Binding-site contacts:
Ligand atom C7 contacts residue MET266 of chain 1.C at 4.0 Å (hydrophobic).
Ligand atom C8 contacts residue ARG248 of chain 1.C at 3.7 Å.
Ligand atom C6 contacts residue MET266 of chain 1.C at 3.8 Å (hydrophobic).
Ligand atom C3 contacts residue TRP251 of chain 1.C at 4.4 Å (hydrophobic).
Ligand atom C6 contacts residue TRP251 of chain 1.C at 3.8 Å (hydrophobic).
Ligand atom C8 contacts residue MET266 of chain 1.C at 3.8 Å (hydrophobic).
Ligand atom C5 contacts residue TRP251 of chain 1.C at 3.9 Å (hydrophobic).
Ligand atom O1 contacts residue TRP251 of chain 1.C at 4.2 Å.
Ligand atom C8 contacts residue TRP251 of chain 1.C at 4.0 Å (hydrophobic).
Ligand atom C4 contacts residue TRP251 of chain 1.C at 3.7 Å (hydrophobic).
Ligand atom C8 contacts residue LEU252 of chain 1.C at 3.9 Å (hydrophobic).

Sequence of chain 1.C:
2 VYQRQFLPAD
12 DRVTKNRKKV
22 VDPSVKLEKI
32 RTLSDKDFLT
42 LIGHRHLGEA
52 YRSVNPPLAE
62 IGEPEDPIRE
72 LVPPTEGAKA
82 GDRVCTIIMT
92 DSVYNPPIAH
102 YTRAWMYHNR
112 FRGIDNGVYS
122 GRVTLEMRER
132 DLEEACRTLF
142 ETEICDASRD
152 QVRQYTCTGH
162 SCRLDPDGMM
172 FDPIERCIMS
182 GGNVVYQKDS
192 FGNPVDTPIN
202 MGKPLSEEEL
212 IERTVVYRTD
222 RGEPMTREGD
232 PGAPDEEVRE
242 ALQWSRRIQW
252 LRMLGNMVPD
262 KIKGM

A small-molecule ligand and the protein it binds are described below.
Small molecule (SMILES): C[C@H](O)CO[C@@H](C)CO[C@H](C)CO